Sequence of chain 1.A:
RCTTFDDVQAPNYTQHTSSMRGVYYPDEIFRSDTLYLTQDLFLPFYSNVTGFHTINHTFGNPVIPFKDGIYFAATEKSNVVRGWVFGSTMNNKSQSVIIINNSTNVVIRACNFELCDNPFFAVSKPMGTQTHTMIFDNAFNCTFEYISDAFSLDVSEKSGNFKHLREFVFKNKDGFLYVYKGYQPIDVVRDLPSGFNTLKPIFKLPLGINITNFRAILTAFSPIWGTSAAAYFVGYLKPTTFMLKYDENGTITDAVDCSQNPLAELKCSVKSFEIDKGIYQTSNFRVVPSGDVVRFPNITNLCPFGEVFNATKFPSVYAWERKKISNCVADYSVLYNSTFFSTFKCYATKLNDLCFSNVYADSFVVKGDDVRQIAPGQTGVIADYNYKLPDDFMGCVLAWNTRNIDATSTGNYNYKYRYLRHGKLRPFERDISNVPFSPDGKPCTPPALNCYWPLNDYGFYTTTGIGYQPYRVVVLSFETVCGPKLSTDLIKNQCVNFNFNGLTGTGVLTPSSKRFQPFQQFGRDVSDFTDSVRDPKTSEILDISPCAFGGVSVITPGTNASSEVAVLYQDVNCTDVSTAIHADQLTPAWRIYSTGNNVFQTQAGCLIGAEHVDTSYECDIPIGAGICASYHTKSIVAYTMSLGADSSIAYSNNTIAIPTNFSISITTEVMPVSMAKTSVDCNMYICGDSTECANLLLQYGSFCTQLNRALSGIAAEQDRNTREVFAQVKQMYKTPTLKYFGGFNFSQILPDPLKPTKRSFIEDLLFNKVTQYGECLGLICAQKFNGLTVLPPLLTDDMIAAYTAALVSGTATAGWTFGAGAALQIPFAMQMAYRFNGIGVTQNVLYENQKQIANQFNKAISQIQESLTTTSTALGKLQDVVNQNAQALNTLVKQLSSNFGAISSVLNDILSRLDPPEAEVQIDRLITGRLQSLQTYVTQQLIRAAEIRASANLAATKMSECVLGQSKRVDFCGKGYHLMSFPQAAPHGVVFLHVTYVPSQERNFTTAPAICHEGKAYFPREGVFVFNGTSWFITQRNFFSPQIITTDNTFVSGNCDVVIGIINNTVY

Sequence of chain 1.B:
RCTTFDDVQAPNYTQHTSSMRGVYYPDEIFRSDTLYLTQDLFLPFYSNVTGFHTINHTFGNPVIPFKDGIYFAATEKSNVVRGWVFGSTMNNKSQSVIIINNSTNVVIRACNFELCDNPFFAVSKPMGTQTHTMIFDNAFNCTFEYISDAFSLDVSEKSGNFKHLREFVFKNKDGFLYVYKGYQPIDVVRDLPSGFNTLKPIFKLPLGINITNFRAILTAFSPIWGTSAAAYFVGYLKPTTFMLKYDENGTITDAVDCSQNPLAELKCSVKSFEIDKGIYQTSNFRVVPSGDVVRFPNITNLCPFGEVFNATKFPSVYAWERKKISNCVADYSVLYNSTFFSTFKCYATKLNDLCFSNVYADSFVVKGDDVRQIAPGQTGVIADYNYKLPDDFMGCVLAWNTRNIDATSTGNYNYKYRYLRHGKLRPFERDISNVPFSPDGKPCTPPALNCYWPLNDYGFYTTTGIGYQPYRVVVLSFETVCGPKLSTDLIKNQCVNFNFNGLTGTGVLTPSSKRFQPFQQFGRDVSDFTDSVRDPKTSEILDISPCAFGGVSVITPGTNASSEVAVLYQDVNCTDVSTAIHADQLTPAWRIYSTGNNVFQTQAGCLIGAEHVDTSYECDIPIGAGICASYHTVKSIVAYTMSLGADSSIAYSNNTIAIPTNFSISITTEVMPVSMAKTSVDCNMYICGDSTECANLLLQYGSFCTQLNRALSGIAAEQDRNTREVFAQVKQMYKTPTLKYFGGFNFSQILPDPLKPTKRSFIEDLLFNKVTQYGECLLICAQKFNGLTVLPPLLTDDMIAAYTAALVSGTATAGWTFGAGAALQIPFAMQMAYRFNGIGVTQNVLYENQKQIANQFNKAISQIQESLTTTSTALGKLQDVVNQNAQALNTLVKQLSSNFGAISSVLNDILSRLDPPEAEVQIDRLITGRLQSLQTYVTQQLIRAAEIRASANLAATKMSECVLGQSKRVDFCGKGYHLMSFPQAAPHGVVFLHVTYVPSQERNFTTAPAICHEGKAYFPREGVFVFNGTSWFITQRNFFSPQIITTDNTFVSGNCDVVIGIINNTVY

Binding-site contacts:
Ligand atom C8 contacts residue LEU818 of chain 1.B at 3.4 Å (hydrophobic).
Ligand atom N2 contacts residue GLN617 of chain 1.A at 4.5 Å.
Ligand atom C2 contacts residue THR591 of chain 1.A at 4.4 Å.
Ligand atom O7 contacts residue ILE819 of chain 1.B at 4.4 Å.
Ligand atom C1 contacts residue ASN589 of chain 1.A at 1.4 Å.
Ligand atom C3 contacts residue THR591 of chain 1.A at 4.5 Å.
Ligand atom O6 contacts residue THR591 of chain 1.A at 3.8 Å.
Ligand atom C5 contacts residue ASN589 of chain 1.A at 3.6 Å.
Ligand atom O6 contacts residue ASP592 of chain 1.A at 4.2 Å.
Ligand atom C5 contacts residue THR591 of chain 1.A at 3.7 Å.
Ligand atom O7 contacts residue LEU818 of chain 1.B at 3.1 Å (h-bond).
Ligand atom C7 contacts residue LEU818 of chain 1.B at 3.7 Å (hydrophobic).
Ligand atom C2 contacts residue ASN589 of chain 1.A at 2.5 Å.
Ligand atom C7 contacts residue GLN617 of chain 1.A at 4.5 Å.
Ligand atom O5 contacts residue THR591 of chain 1.A at 3.7 Å.
Ligand atom C7 contacts residue ASN589 of chain 1.A at 4.0 Å.
Ligand atom C3 contacts residue ASN589 of chain 1.A at 3.8 Å.
Ligand atom C8 contacts residue ASN589 of chain 1.A at 4.2 Å.
Ligand atom C6 contacts residue THR591 of chain 1.A at 4.2 Å.
Ligand atom O6 contacts residue ASN589 of chain 1.A at 4.5 Å.
Ligand atom N2 contacts residue ASN589 of chain 1.A at 3.0 Å (h-bond).
Ligand atom O5 contacts residue ASN589 of chain 1.A at 2.3 Å (h-bond).
Ligand atom C8 contacts residue GLN617 of chain 1.A at 3.4 Å.
Ligand atom C4 contacts residue ASN589 of chain 1.A at 4.2 Å.
Ligand atom C1 contacts residue THR591 of chain 1.A at 3.4 Å.

A protein and the small-molecule ligand that binds it are described below.
Small molecule (SMILES): CC(=O)N[C@H]1[C@H](O[C@H]2[C@H](O)[C@@H](NC(C)=O)CO[C@@H]2CO)O[C@H](CO)[C@@H](O[C@@H]2O[C@H](CO)[C@@H](O)[C@H](O[C@H]3O[C@H](CO)[C@@H](O)[C@H](O)[C@@H]3O)[C@@H]2O)[C@@H]1O